Binding-site contacts:
Ligand atom C12 contacts residue PHE70 of chain 1.B at 3.5 Å (hydrophobic).
Ligand atom C3 contacts residue GLU134 of chain 2.B at 4.0 Å.
Ligand atom C4 contacts residue TYR98 of chain 1.B at 3.8 Å (hydrophobic).
Ligand atom C15 contacts residue ASN106 of chain 1.B at 3.9 Å.
Ligand atom C15 contacts residue LEU102 of chain 1.B at 4.1 Å (hydrophobic).
Ligand atom N14 contacts residue MET74 of chain 1.B at 4.2 Å.
Ligand atom N16 contacts residue ASN106 of chain 1.B at 3.1 Å (h-bond).
Ligand atom C2 contacts residue LEU131 of chain 2.B at 4.1 Å (hydrophobic).
Ligand atom C20 contacts residue SO41 of chain 1.L at 3.0 Å.
Ligand atom C2 contacts residue VAL135 of chain 2.B at 3.8 Å (hydrophobic).
Ligand atom C3 contacts residue VAL135 of chain 2.B at 3.8 Å (hydrophobic).
Ligand atom O8 contacts residue ASP72 of chain 1.B at 3.9 Å.
Ligand atom C15 contacts residue MET74 of chain 1.B at 3.5 Å (hydrophobic).
Ligand atom C17 contacts residue LEU102 of chain 1.B at 3.8 Å (hydrophobic).
Ligand atom C20 contacts residue GLY9 of chain 1.B at 4.3 Å.
Ligand atom C13 contacts residue HIS138 of chain 2.B at 3.7 Å.
Ligand atom C4 contacts residue LEU102 of chain 1.B at 3.9 Å (hydrophobic).
Ligand atom C1 contacts residue TYR98 of chain 1.B at 3.8 Å (hydrophobic).
Ligand atom C1 contacts residue LEU102 of chain 1.B at 3.8 Å (hydrophobic).
Ligand atom C18 contacts residue LEU102 of chain 1.B at 4.1 Å (hydrophobic).
Ligand atom O8 contacts residue MET74 of chain 1.B at 3.3 Å (h-bond).
Ligand atom O11 contacts residue LEU73 of chain 1.B at 3.3 Å.
Ligand atom N16 contacts residue LEU102 of chain 1.B at 3.8 Å.
Ligand atom C19 contacts residue SO41 of chain 1.L at 3.7 Å.
Ligand atom C17 contacts residue MET74 of chain 1.B at 3.8 Å (hydrophobic).
Ligand atom C18 contacts residue MET74 of chain 1.B at 4.3 Å (hydrophobic).
Ligand atom C1 contacts residue GLU134 of chain 2.B at 3.6 Å.
Ligand atom O11 contacts residue MET74 of chain 1.B at 2.9 Å (h-bond).
Ligand atom C2 contacts residue GLU134 of chain 2.B at 3.5 Å.
Ligand atom C17 contacts residue ASN106 of chain 1.B at 4.2 Å.
Ligand atom O8 contacts residue LEU73 of chain 1.B at 4.3 Å.
Ligand atom C19 contacts residue ARG88 of chain 1.B at 4.0 Å.
Ligand atom N16 contacts residue MET74 of chain 1.B at 3.5 Å.
Ligand atom C1 contacts residue LEU131 of chain 2.B at 4.0 Å (hydrophobic).
Ligand atom C4 contacts residue GLU134 of chain 2.B at 4.1 Å.
Ligand atom C20 contacts residue ALA37 of chain 1.B at 4.1 Å (hydrophobic).
Ligand atom C17 contacts residue PRO8 of chain 1.B at 4.0 Å (hydrophobic).
Ligand atom C7 contacts residue MET74 of chain 1.B at 3.6 Å (hydrophobic).
Ligand atom C12 contacts residue ALA37 of chain 1.B at 3.8 Å (hydrophobic).
Ligand atom C12 contacts residue MET74 of chain 1.B at 4.2 Å (hydrophobic).

A small-molecule ligand and the protein it binds are described below.
Small molecule (SMILES): C=Cc1cncn1[C@@H]1c2ccccc2C(=O)OC1(C)C

Sequence of chain 2.B:
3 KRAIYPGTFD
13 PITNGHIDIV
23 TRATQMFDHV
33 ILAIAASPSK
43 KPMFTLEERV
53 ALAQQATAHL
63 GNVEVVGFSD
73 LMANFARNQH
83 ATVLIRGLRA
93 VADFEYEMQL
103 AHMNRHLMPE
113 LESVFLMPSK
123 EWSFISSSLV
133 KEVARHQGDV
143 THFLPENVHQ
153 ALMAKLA

Sequence of chain 1.B:
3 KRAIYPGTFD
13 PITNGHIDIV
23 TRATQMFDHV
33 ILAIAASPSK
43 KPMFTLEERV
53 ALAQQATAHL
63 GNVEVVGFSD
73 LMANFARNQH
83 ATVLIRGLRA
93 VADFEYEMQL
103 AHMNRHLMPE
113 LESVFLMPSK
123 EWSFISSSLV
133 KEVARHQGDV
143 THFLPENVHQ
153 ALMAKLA